Sequence of chain 1.A:
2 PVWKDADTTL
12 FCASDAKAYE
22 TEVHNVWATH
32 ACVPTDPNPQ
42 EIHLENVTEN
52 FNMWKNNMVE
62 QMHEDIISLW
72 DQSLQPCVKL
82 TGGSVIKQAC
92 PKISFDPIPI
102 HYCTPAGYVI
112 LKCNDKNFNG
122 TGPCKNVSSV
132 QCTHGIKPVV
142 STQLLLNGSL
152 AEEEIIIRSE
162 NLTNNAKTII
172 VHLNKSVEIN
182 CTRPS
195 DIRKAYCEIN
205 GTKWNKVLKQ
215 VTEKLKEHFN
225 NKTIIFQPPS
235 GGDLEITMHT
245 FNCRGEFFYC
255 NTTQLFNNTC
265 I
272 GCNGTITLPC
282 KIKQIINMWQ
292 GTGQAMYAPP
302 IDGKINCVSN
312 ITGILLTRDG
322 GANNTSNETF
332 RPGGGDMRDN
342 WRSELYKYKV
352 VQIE

Binding-site contacts:
Ligand atom C1 contacts residue ASN115 of chain 1.A at 4.4 Å.
Ligand atom O5 contacts residue ASN115 of chain 1.A at 3.5 Å.
Ligand atom C3 contacts residue ASN127 of chain 1.A at 3.6 Å.
Ligand atom O7 contacts residue ASN127 of chain 1.A at 3.2 Å (h-bond).
Ligand atom C5 contacts residue ASN115 of chain 1.A at 4.5 Å.
Ligand atom C6 contacts residue ASN127 of chain 1.A at 4.3 Å.
Ligand atom C1 contacts residue ASN127 of chain 1.A at 1.4 Å.
Ligand atom C4 contacts residue ASN127 of chain 1.A at 4.3 Å.
Ligand atom C2 contacts residue ASN127 of chain 1.A at 2.5 Å.
Ligand atom C7 contacts residue ASN127 of chain 1.A at 3.8 Å.
Ligand atom O5 contacts residue ASN127 of chain 1.A at 2.4 Å (h-bond).
Ligand atom C5 contacts residue ASN127 of chain 1.A at 3.7 Å.
Ligand atom O3 contacts residue LYS117 of chain 1.A at 4.0 Å.
Ligand atom O6 contacts residue ASN115 of chain 1.A at 3.7 Å.
Ligand atom C6 contacts residue ASN115 of chain 1.A at 4.1 Å.
Ligand atom O3 contacts residue ASN127 of chain 1.A at 3.7 Å.
Ligand atom N2 contacts residue ASN127 of chain 1.A at 3.5 Å (h-bond).

A protein and the small-molecule ligand that binds it are described below.
Small molecule (SMILES): CC(=O)N[C@@H]1[C@@H](O)[C@H](O)[C@@H](CO)O[C@H]1O